Binding-site contacts:
Ligand atom O01 contacts residue ILE161 of chain 1.B at 3.4 Å.
Ligand atom C24 contacts residue ILE146 of chain 1.B at 3.8 Å (hydrophobic).
Ligand atom C20 contacts residue CYS105 of chain 1.B at 3.7 Å (hydrophobic).
Ligand atom C02 contacts residue ILE161 of chain 1.B at 3.4 Å (hydrophobic).
Ligand atom O21 contacts residue SER109 of chain 1.B at 2.6 Å (h-bond).
Ligand atom O03 contacts residue HIS86 of chain 1.B at 3.8 Å.
Ligand atom O03 contacts residue ARG108 of chain 1.B at 3.5 Å (salt-bridge).
Ligand atom C15 contacts residue CYS105 of chain 1.B at 3.9 Å (hydrophobic).
Ligand atom C17 contacts residue LEU150 of chain 1.B at 3.9 Å (hydrophobic).
Ligand atom O03 contacts residue ILE161 of chain 1.B at 3.8 Å.
Ligand atom C02 contacts residue SER162 of chain 1.B at 3.3 Å.
Ligand atom O23 contacts residue LYS187 of chain 1.B at 3.4 Å (salt-bridge).
Ligand atom C10 contacts residue CYS105 of chain 1.B at 3.4 Å (hydrophobic).
Ligand atom C24 contacts residue SER109 of chain 1.B at 3.9 Å.
Ligand atom C27 contacts residue MET149 of chain 1.B at 3.7 Å (hydrophobic).
Ligand atom C16 contacts residue LEU150 of chain 1.B at 3.9 Å (hydrophobic).
Ligand atom C05 contacts residue ARG108 of chain 1.B at 3.9 Å.
Ligand atom C10 contacts residue ILE101 of chain 1.B at 3.5 Å (hydrophobic).
Ligand atom C26 contacts residue ILE146 of chain 1.B at 3.7 Å (hydrophobic).
Ligand atom S12 contacts residue ILE161 of chain 1.B at 3.5 Å.
Ligand atom C04 contacts residue ILE161 of chain 1.B at 3.9 Å (hydrophobic).
Ligand atom C24 contacts residue ARG108 of chain 1.B at 3.9 Å.
Ligand atom O03 contacts residue SER162 of chain 1.B at 2.6 Å (h-bond).
Ligand atom C20 contacts residue SER109 of chain 1.B at 3.4 Å.
Ligand atom C06 contacts residue GLY104 of chain 1.B at 3.6 Å.
Ligand atom C26 contacts residue ALA112 of chain 1.B at 3.9 Å (hydrophobic).
Ligand atom C05 contacts residue ILE161 of chain 1.B at 3.8 Å (hydrophobic).
Ligand atom C15 contacts residue MET184 of chain 1.B at 3.7 Å (hydrophobic).
Ligand atom C08 contacts residue MET168 of chain 1.B at 4.0 Å (hydrophobic).
Ligand atom O21 contacts residue ILE146 of chain 1.B at 3.4 Å.
Ligand atom O23 contacts residue CYS105 of chain 1.B at 3.4 Å (h-bond).
Ligand atom C28 contacts residue LEU153 of chain 1.B at 3.8 Å (hydrophobic).
Ligand atom O21 contacts residue CYS105 of chain 1.B at 3.9 Å.
Ligand atom C06 contacts residue ILE161 of chain 1.B at 3.9 Å (hydrophobic).
Ligand atom C22 contacts residue CYS105 of chain 1.B at 3.8 Å (hydrophobic).
Ligand atom O01 contacts residue LYS83 of chain 1.B at 3.5 Å.
Ligand atom O23 contacts residue MET184 of chain 1.B at 3.7 Å.
Ligand atom O01 contacts residue SER162 of chain 1.B at 3.2 Å (h-bond).
Ligand atom C14 contacts residue MET184 of chain 1.B at 3.1 Å (hydrophobic).
Ligand atom C14 contacts residue CYS105 of chain 1.B at 3.4 Å (hydrophobic).

The protein below binds the small molecule below.
Small molecule (SMILES): CCCCCN1C(=O)C(=O)c2cc(SCCc3ccc(C(=O)O)cc3)ccc21

Sequence of chain 1.B:
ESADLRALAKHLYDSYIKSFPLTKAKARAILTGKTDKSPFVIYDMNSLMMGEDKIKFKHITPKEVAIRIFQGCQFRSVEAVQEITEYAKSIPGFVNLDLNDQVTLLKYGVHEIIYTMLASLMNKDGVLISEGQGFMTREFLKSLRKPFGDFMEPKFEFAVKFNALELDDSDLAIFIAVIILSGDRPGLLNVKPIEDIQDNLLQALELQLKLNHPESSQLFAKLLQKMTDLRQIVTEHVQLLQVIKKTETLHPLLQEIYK